Binding-site contacts:
Ligand atom C12 contacts residue THR301 of chain 1.N at 3.7 Å.
Ligand atom C24 contacts residue TRP99 of chain 1.P at 3.8 Å (hydrophobic).
Ligand atom C2 contacts residue THR301 of chain 1.N at 4.0 Å.
Ligand atom C24 contacts residue PGV1 of chain 1.ID at 4.1 Å.
Ligand atom O26 contacts residue HIS103 of chain 1.P at 2.5 Å (h-bond).
Ligand atom O26 contacts residue TRP99 of chain 1.P at 2.9 Å (h-bond).
Ligand atom C24 contacts residue HIS233 of chain 1.N at 3.6 Å.
Ligand atom C23 contacts residue HIS233 of chain 1.N at 3.8 Å.
Ligand atom O25 contacts residue HIS103 of chain 1.P at 3.0 Å (h-bond).
Ligand atom O25 contacts residue HIS233 of chain 1.N at 3.6 Å (h-bond).
Ligand atom C16 contacts residue PGV1 of chain 1.ID at 3.9 Å.
Ligand atom C20 contacts residue PGV1 of chain 1.ID at 4.3 Å.
Ligand atom C22 contacts residue PGV1 of chain 1.ID at 4.5 Å.
Ligand atom C19 contacts residue TYR304 of chain 1.N at 4.1 Å (hydrophobic).
Ligand atom C11 contacts residue PHE305 of chain 1.N at 4.0 Å (hydrophobic).
Ligand atom C21 contacts residue HIS233 of chain 1.N at 3.6 Å.
Ligand atom C23 contacts residue TRP99 of chain 1.P at 3.7 Å (hydrophobic).
Ligand atom C7 contacts residue PGV1 of chain 1.ID at 4.5 Å.
Ligand atom C24 contacts residue HIS103 of chain 1.P at 3.2 Å.
Ligand atom C2 contacts residue TYR304 of chain 1.N at 4.0 Å (hydrophobic).
Ligand atom O3 contacts residue ASP300 of chain 1.N at 3.5 Å.
Ligand atom O26 contacts residue HIS233 of chain 1.N at 4.0 Å.
Ligand atom C12 contacts residue PHE305 of chain 1.N at 3.9 Å (hydrophobic).
Ligand atom O12 contacts residue THR301 of chain 1.N at 2.7 Å (h-bond).
Ligand atom C15 contacts residue PGV1 of chain 1.ID at 3.6 Å.
Ligand atom C21 contacts residue TRP288 of chain 1.N at 3.9 Å (hydrophobic).
Ligand atom C1 contacts residue TYR304 of chain 1.N at 3.4 Å (hydrophobic).
Ligand atom C14 contacts residue PGV1 of chain 1.ID at 4.4 Å.
Ligand atom O25 contacts residue PGV1 of chain 1.ID at 4.0 Å.
Ligand atom C9 contacts residue THR301 of chain 1.N at 4.4 Å.
Ligand atom O26 contacts residue PGV1 of chain 1.ID at 3.5 Å (h-bond).
Ligand atom C11 contacts residue TYR304 of chain 1.N at 4.3 Å (hydrophobic).
Ligand atom C2 contacts residue ASP300 of chain 1.N at 3.8 Å.
Ligand atom C23 contacts residue PGV1 of chain 1.ID at 4.3 Å.
Ligand atom O7 contacts residue PGV1 of chain 1.ID at 3.6 Å.
Ligand atom C20 contacts residue TRP288 of chain 1.N at 4.2 Å (hydrophobic).
Ligand atom C11 contacts residue THR301 of chain 1.N at 3.8 Å.
Ligand atom C18 contacts residue TRP288 of chain 1.N at 4.1 Å (hydrophobic).

Sequence of chain 1.P:
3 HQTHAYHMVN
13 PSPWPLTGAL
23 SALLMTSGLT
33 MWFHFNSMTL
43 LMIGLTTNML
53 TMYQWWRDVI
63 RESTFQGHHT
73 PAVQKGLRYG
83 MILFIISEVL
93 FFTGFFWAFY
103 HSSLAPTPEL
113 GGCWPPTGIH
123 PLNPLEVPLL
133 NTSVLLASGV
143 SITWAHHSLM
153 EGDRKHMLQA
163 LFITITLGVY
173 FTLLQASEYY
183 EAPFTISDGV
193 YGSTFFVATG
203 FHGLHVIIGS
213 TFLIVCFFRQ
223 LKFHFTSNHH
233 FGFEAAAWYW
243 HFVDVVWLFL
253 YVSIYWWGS

Sequence of chain 1.N:
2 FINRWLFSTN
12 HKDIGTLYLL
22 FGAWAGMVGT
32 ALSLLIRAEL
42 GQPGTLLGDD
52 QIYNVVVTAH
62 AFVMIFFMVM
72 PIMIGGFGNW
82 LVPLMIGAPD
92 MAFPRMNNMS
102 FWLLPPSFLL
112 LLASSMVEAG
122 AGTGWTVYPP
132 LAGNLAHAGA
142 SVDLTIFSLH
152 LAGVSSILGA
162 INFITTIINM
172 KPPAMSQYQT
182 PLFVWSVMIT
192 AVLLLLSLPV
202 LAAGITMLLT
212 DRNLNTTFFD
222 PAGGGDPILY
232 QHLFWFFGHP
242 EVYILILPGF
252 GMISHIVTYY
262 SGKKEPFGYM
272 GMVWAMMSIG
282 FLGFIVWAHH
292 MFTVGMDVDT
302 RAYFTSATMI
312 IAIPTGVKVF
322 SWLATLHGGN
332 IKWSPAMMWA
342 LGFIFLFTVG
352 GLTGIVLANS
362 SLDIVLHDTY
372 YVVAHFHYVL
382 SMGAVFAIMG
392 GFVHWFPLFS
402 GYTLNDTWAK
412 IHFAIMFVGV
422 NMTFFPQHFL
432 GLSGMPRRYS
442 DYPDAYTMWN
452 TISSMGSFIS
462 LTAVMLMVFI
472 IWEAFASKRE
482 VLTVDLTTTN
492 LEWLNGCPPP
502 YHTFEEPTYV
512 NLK

This protein binds this small molecule.
Small molecule (SMILES): C[C@H](CCC(=O)O)[C@H]1CC[C@H]2[C@@H]3[C@H](O)C[C@@H]4C[C@H](O)CC[C@]4(C)[C@H]3C[C@H](O)[C@]12C